Binding-site contacts:
Ligand atom C22 contacts residue MET227 of chain 1.D at 3.7 Å (hydrophobic).
Ligand atom C15 contacts residue SER164 of chain 1.D at 3.6 Å.
Ligand atom C6 contacts residue THR118 of chain 1.D at 4.0 Å.
Ligand atom C11 contacts residue TYR177 of chain 1.D at 3.8 Å (hydrophobic).
Ligand atom O26 contacts residue THR216 of chain 1.D at 4.0 Å.
Ligand atom C1 contacts residue TYR177 of chain 1.D at 3.4 Å (hydrophobic).
Ligand atom C24 contacts residue LEU165 of chain 1.D at 4.1 Å (hydrophobic).
Ligand atom C23 contacts residue MET227 of chain 1.D at 3.8 Å (hydrophobic).
Ligand atom O26 contacts residue ALA217 of chain 1.D at 4.1 Å.
Ligand atom C12 contacts residue NAP1 of chain 1.K at 3.6 Å.
Ligand atom C13 contacts residue VAL174 of chain 1.D at 3.9 Å (hydrophobic).
Ligand atom O25 contacts residue GLY210 of chain 1.D at 3.4 Å.
Ligand atom C14 contacts residue VAL174 of chain 1.D at 3.9 Å (hydrophobic).
Ligand atom C10 contacts residue ALA217 of chain 1.D at 3.5 Å (hydrophobic).
Ligand atom C6 contacts residue TYR177 of chain 1.D at 3.6 Å (hydrophobic).
Ligand atom C18 contacts residue TYR171 of chain 1.D at 3.6 Å (hydrophobic).
Ligand atom N16 contacts residue SER164 of chain 1.D at 3.8 Å.
Ligand atom C11 contacts residue VAL174 of chain 1.D at 3.7 Å (hydrophobic).
Ligand atom C7 contacts residue NAP1 of chain 1.K at 3.8 Å.
Ligand atom C7 contacts residue TYR177 of chain 1.D at 3.9 Å (hydrophobic).
Ligand atom O25 contacts residue TYR171 of chain 1.D at 4.1 Å.
Ligand atom C24 contacts residue LEU209 of chain 1.D at 3.8 Å (hydrophobic).
Ligand atom C19 contacts residue TYR171 of chain 1.D at 3.6 Å (hydrophobic).
Ligand atom C9 contacts residue ALA217 of chain 1.D at 4.0 Å (hydrophobic).
Ligand atom O17 contacts residue NAP1 of chain 1.K at 3.2 Å.
Ligand atom O26 contacts residue ALA220 of chain 1.D at 3.9 Å.
Ligand atom O26 contacts residue THR118 of chain 1.D at 3.9 Å.
Ligand atom C15 contacts residue NAP1 of chain 1.K at 3.4 Å.
Ligand atom O25 contacts residue MET227 of chain 1.D at 3.3 Å.
Ligand atom O17 contacts residue SER164 of chain 1.D at 2.7 Å (h-bond).
Ligand atom N16 contacts residue NAP1 of chain 1.K at 3.9 Å.
Ligand atom C5 contacts residue THR118 of chain 1.D at 4.0 Å.
Ligand atom O17 contacts residue TYR177 of chain 1.D at 3.0 Å (h-bond).
Ligand atom C24 contacts residue SER164 of chain 1.D at 3.3 Å.
Ligand atom O25 contacts residue LEU211 of chain 1.D at 3.3 Å (h-bond).
Ligand atom C15 contacts residue TYR177 of chain 1.D at 4.0 Å (hydrophobic).
Ligand atom C13 contacts residue ALA166 of chain 1.D at 4.0 Å (hydrophobic).
Ligand atom C22 contacts residue LEU211 of chain 1.D at 3.8 Å (hydrophobic).
Ligand atom C21 contacts residue LEU120 of chain 1.D at 3.6 Å (hydrophobic).
Ligand atom O25 contacts residue LEU165 of chain 1.D at 3.7 Å.

Sequence of chain 1.D:
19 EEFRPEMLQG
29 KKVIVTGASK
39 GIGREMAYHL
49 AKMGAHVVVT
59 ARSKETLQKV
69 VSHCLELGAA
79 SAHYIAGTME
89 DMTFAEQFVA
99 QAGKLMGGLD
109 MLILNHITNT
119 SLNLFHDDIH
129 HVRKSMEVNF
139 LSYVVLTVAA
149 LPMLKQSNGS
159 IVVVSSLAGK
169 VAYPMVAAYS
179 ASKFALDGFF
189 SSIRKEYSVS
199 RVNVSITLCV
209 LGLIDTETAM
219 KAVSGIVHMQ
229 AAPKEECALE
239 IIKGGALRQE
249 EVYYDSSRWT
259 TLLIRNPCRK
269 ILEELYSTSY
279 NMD

This protein binds this small molecule.
Small molecule (SMILES): O=C(CC1(Cc2ccccc2)C2CC3CC1CC(C2)C3O)N1CC(O)C1